Binding-site contacts:
Ligand atom N1 contacts residue TYR47 of chain 1.B at 3.8 Å.
Ligand atom O1 contacts residue GLY55 of chain 1.B at 2.9 Å (h-bond).
Ligand atom C1 contacts residue GLY55 of chain 1.B at 3.8 Å.
Ligand atom C8 contacts residue ASP124 of chain 1.B at 3.9 Å.
Ligand atom N1 contacts residue ASP124 of chain 1.B at 3.0 Å (salt-bridge).
Ligand atom N4 contacts residue TYR111 of chain 1.B at 3.5 Å.
Ligand atom C9 contacts residue ASN27 of chain 1.B at 3.7 Å.
Ligand atom C10 contacts residue ASN49 of chain 1.B at 3.9 Å.
Ligand atom C11 contacts residue SER87 of chain 1.B at 3.4 Å.
Ligand atom C2 contacts residue GLY55 of chain 1.B at 3.9 Å.
Ligand atom O2 contacts residue TYR47 of chain 1.B at 2.6 Å (h-bond).
Ligand atom C12 contacts residue CYS85 of chain 1.B at 3.4 Å (hydrophobic).
Ligand atom O2 contacts residue SER31 of chain 1.B at 2.6 Å (h-bond).
Ligand atom C7 contacts residue TRP107 of chain 1.B at 3.5 Å (hydrophobic).
Ligand atom C11 contacts residue CYS85 of chain 1.B at 3.8 Å (hydrophobic).
Ligand atom N1 contacts residue ASN27 of chain 1.B at 3.9 Å.
Ligand atom C14 contacts residue SER87 of chain 1.B at 3.8 Å.
Ligand atom S1 contacts residue THR89 of chain 1.B at 3.4 Å (h-bond).
Ligand atom O2 contacts residue ASP124 of chain 1.B at 3.9 Å.
Ligand atom O1 contacts residue THR54 of chain 1.B at 3.4 Å.
Ligand atom C9 contacts residue ASN49 of chain 1.B at 3.7 Å.
Ligand atom N2 contacts residue SER31 of chain 1.B at 3.9 Å.
Ligand atom C9 contacts residue TYR47 of chain 1.B at 3.4 Å (hydrophobic).
Ligand atom C5 contacts residue ASN49 of chain 1.B at 3.5 Å.
Ligand atom C9 contacts residue SER31 of chain 1.B at 3.5 Å.
Ligand atom C5 contacts residue TRP78 of chain 1.B at 3.8 Å (hydrophobic).
Ligand atom C3 contacts residue TRP78 of chain 1.B at 3.8 Å (hydrophobic).
Ligand atom C3 contacts residue GLY55 of chain 1.B at 3.4 Å.
Ligand atom C14 contacts residue TYR111 of chain 1.B at 3.5 Å (hydrophobic).
Ligand atom N2 contacts residue ASN49 of chain 1.B at 2.8 Å (h-bond).
Ligand atom C9 contacts residue ASP124 of chain 1.B at 3.8 Å.
Ligand atom C4 contacts residue TRP78 of chain 1.B at 3.8 Å (hydrophobic).
Ligand atom S1 contacts residue TRP91 of chain 1.B at 3.8 Å.
Ligand atom S1 contacts residue TRP78 of chain 1.B at 3.9 Å.
Ligand atom O2 contacts residue ASN49 of chain 1.B at 3.8 Å.
Ligand atom C2 contacts residue SER87 of chain 1.B at 3.8 Å.
Ligand atom C3 contacts residue ASN49 of chain 1.B at 3.9 Å.
Ligand atom O2 contacts residue ASN27 of chain 1.B at 3.0 Å (h-bond).
Ligand atom N2 contacts residue ALA51 of chain 1.B at 3.5 Å.
Ligand atom C14 contacts residue LEU109 of chain 1.B at 4.0 Å (hydrophobic).

The small molecule below binds the protein below.
Small molecule (SMILES): O=C(CCCC[C@@H]1SC[C@@H]2NC(=O)N[C@@H]21)N[C@H]1CCNC1

Sequence of chain 1.B:
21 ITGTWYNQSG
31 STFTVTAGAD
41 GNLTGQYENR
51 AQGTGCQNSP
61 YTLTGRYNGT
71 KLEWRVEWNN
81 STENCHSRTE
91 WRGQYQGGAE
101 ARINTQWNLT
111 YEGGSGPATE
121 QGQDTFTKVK